Binding-site contacts:
Ligand atom O7 contacts residue ASN373 of chain 1.A at 3.5 Å (h-bond).
Ligand atom N2 contacts residue ASN373 of chain 1.A at 2.9 Å (h-bond).
Ligand atom C3 contacts residue ASN373 of chain 1.A at 3.6 Å.
Ligand atom C8 contacts residue LEU345 of chain 1.A at 3.4 Å (hydrophobic).
Ligand atom O7 contacts residue LEU345 of chain 1.A at 4.2 Å.
Ligand atom C8 contacts residue SER346 of chain 1.A at 4.4 Å.
Ligand atom C2 contacts residue ASN373 of chain 1.A at 2.2 Å.
Ligand atom O6 contacts residue ARG348 of chain 1.A at 3.9 Å.
Ligand atom C5 contacts residue ASN373 of chain 1.A at 3.5 Å.
Ligand atom C7 contacts residue ASN373 of chain 1.A at 3.4 Å.
Ligand atom O5 contacts residue ASN373 of chain 1.A at 2.2 Å (h-bond).
Ligand atom C2 contacts residue ARG348 of chain 1.A at 4.4 Å.
Ligand atom C1 contacts residue ARG348 of chain 1.A at 4.1 Å.
Ligand atom C4 contacts residue ARG348 of chain 1.A at 4.3 Å.
Ligand atom C6 contacts residue ARG348 of chain 1.A at 3.6 Å.
Ligand atom C7 contacts residue SER346 of chain 1.A at 4.3 Å.
Ligand atom C5 contacts residue ARG348 of chain 1.A at 3.9 Å.
Ligand atom C7 contacts residue LEU345 of chain 1.A at 3.9 Å (hydrophobic).
Ligand atom O7 contacts residue SER346 of chain 1.A at 3.3 Å (h-bond).
Ligand atom O5 contacts residue ARG348 of chain 1.A at 3.3 Å (salt-bridge).
Ligand atom N2 contacts residue PRO372 of chain 1.A at 4.3 Å.
Ligand atom C1 contacts residue ASN373 of chain 1.A at 1.3 Å.
Ligand atom C8 contacts residue PRO372 of chain 1.A at 4.3 Å (hydrophobic).
Ligand atom C4 contacts residue ASN373 of chain 1.A at 4.0 Å.

The small molecule below binds the protein below.
Small molecule (SMILES): CC(=O)N[C@@H]1[C@@H](O)[C@H](O)[C@@H](CO)O[C@H]1O

Sequence of chain 1.A:
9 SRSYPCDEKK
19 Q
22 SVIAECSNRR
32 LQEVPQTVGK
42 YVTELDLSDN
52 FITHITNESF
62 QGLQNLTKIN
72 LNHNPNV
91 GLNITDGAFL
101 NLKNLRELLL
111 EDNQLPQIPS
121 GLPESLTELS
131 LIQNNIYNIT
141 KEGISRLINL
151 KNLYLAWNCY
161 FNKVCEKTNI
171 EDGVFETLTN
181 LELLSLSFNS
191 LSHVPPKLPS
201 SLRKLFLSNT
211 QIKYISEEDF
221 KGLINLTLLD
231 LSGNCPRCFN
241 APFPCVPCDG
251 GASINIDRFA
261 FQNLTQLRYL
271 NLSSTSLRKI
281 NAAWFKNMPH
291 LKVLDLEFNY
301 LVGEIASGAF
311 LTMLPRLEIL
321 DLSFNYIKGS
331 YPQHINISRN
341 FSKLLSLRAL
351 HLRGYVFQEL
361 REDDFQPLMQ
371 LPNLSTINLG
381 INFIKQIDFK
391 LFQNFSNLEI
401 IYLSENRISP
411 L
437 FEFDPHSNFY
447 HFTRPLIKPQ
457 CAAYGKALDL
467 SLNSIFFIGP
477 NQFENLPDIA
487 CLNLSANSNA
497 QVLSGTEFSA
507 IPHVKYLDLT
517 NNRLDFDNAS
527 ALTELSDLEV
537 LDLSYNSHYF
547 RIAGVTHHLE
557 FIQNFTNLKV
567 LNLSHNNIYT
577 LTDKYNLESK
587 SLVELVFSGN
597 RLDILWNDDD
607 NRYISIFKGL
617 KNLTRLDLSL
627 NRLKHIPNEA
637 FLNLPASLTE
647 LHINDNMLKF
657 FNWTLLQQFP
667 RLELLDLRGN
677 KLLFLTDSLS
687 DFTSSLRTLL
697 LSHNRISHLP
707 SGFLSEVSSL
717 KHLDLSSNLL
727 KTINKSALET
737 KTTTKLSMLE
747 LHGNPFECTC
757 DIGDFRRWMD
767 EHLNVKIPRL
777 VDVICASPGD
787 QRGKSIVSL